The protein below binds the small molecule below.
Small molecule (SMILES): O=C(O)C1CCN(c2ccc(-c3cc(CO)ccc3Cl)cn2)CC1

Sequence of chain 1.A:
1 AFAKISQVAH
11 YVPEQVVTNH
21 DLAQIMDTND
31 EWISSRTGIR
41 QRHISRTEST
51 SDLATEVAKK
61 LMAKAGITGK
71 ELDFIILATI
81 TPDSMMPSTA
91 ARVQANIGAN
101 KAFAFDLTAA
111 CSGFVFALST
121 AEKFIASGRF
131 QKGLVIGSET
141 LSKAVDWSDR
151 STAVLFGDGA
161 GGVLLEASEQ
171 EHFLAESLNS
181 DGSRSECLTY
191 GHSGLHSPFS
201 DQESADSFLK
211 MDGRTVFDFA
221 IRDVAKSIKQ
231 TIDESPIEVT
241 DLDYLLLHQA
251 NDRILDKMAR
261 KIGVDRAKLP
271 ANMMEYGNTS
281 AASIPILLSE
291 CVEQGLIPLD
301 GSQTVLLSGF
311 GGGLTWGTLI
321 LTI

Binding-site contacts:
Ligand atom CL contacts residue VAL216 of chain 1.A at 4.0 Å.
Ligand atom C8 contacts residue VAL216 of chain 1.A at 4.0 Å (hydrophobic).
Ligand atom O1 contacts residue ARG36 of chain 1.A at 3.6 Å.
Ligand atom CL contacts residue ILE254 of chain 1.A at 3.1 Å.
Ligand atom O2 contacts residue ARG36 of chain 1.A at 3.4 Å.
Ligand atom C11 contacts residue ALA250 of chain 1.A at 3.9 Å (hydrophobic).
Ligand atom C15 contacts residue ASN251 of chain 1.A at 3.8 Å.
Ligand atom C4 contacts residue MET211 of chain 1.A at 3.6 Å (hydrophobic).
Ligand atom C6 contacts residue PHE156 of chain 1.A at 3.8 Å (hydrophobic).
Ligand atom C9 contacts residue MET211 of chain 1.A at 3.8 Å (hydrophobic).
Ligand atom O contacts residue CYS111 of chain 1.A at 3.0 Å (h-bond).
Ligand atom C6 contacts residue CYS111 of chain 1.A at 3.5 Å (hydrophobic).
Ligand atom C2 contacts residue VAL216 of chain 1.A at 3.5 Å (hydrophobic).
Ligand atom C contacts residue HIS248 of chain 1.A at 3.5 Å.
Ligand atom C1 contacts residue PHE310 of chain 1.A at 3.7 Å (hydrophobic).
Ligand atom C contacts residue PHE310 of chain 1.A at 3.5 Å (hydrophobic).
Ligand atom C15 contacts residue THR37 of chain 1.A at 3.8 Å.
Ligand atom C8 contacts residue GLY213 of chain 1.A at 3.8 Å.
Ligand atom O contacts residue HIS248 of chain 1.A at 2.9 Å (h-bond).
Ligand atom C6 contacts residue LEU188 of chain 1.A at 3.8 Å (hydrophobic).
Ligand atom C10 contacts residue MET211 of chain 1.A at 3.9 Å (hydrophobic).
Ligand atom C2 contacts residue ALA250 of chain 1.A at 3.5 Å (hydrophobic).
Ligand atom C17 contacts residue ARG36 of chain 1.A at 3.7 Å.
Ligand atom C6 contacts residue ASN278 of chain 1.A at 3.5 Å.
Ligand atom C8 contacts residue MET211 of chain 1.A at 3.8 Å (hydrophobic).
Ligand atom C9 contacts residue GLY213 of chain 1.A at 3.2 Å.
Ligand atom O contacts residue PHE156 of chain 1.A at 3.7 Å.
Ligand atom C4 contacts residue ALA250 of chain 1.A at 3.9 Å (hydrophobic).
Ligand atom C1 contacts residue HIS248 of chain 1.A at 3.7 Å.
Ligand atom C4 contacts residue ASN278 of chain 1.A at 3.8 Å.
Ligand atom C3 contacts residue ALA250 of chain 1.A at 3.6 Å (hydrophobic).
Ligand atom CL contacts residue ALA220 of chain 1.A at 3.8 Å.
Ligand atom C17 contacts residue ARG253 of chain 1.A at 3.9 Å.
Ligand atom O2 contacts residue ARG253 of chain 1.A at 2.8 Å (salt-bridge).
Ligand atom O contacts residue ASN278 of chain 1.A at 2.7 Å (h-bond).
Ligand atom C5 contacts residue HIS248 of chain 1.A at 3.9 Å.
Ligand atom C3 contacts residue VAL216 of chain 1.A at 3.8 Å (hydrophobic).
Ligand atom C1 contacts residue ALA250 of chain 1.A at 3.9 Å (hydrophobic).
Ligand atom C1 contacts residue VAL216 of chain 1.A at 3.6 Å (hydrophobic).
Ligand atom C5 contacts residue ASN278 of chain 1.A at 3.7 Å.